Binding-site contacts:
Ligand atom C2 contacts residue GLN169 of chain 2.B at 3.6 Å.
Ligand atom N1 contacts residue R1P1 of chain 2.F at 3.5 Å.
Ligand atom C5 contacts residue VAL224 of chain 2.B at 4.1 Å (hydrophobic).
Ligand atom C6 contacts residue GLY99 of chain 2.B at 4.1 Å.
Ligand atom O4 contacts residue GLY99 of chain 2.B at 3.8 Å.
Ligand atom C4 contacts residue GLY99 of chain 2.B at 3.7 Å.
Ligand atom N3 contacts residue PHE165 of chain 2.B at 3.6 Å.
Ligand atom C5 contacts residue GLY99 of chain 2.B at 3.7 Å.
Ligand atom C2 contacts residue TYR198 of chain 2.B at 3.7 Å (hydrophobic).
Ligand atom C4 contacts residue PHE165 of chain 2.B at 3.7 Å (hydrophobic).
Ligand atom O4 contacts residue GLN169 of chain 2.B at 3.6 Å.
Ligand atom N1 contacts residue THR98 of chain 2.B at 4.0 Å.
Ligand atom C6 contacts residue PHE165 of chain 2.B at 4.1 Å (hydrophobic).
Ligand atom O4 contacts residue PHE165 of chain 2.B at 4.2 Å.
Ligand atom N3 contacts residue GLN169 of chain 2.B at 2.9 Å (h-bond).
Ligand atom C5 contacts residue PHE165 of chain 2.B at 4.0 Å (hydrophobic).
Ligand atom O4 contacts residue ARG171 of chain 2.B at 2.6 Å (salt-bridge).
Ligand atom C2 contacts residue R1P1 of chain 2.F at 4.0 Å.
Ligand atom C6 contacts residue R1P1 of chain 2.F at 4.1 Å.
Ligand atom O2 contacts residue GLN169 of chain 2.B at 2.9 Å (h-bond).
Ligand atom O2 contacts residue GLU199 of chain 2.B at 3.4 Å.
Ligand atom C2 contacts residue PHE165 of chain 2.B at 3.8 Å (hydrophobic).
Ligand atom O2 contacts residue PHE165 of chain 2.B at 4.1 Å.
Ligand atom N1 contacts residue THR97 of chain 2.B at 3.8 Å.
Ligand atom O2 contacts residue R1P1 of chain 2.F at 3.7 Å.
Ligand atom N1 contacts residue PHE165 of chain 2.B at 4.0 Å.
Ligand atom C5 contacts residue THR98 of chain 2.B at 3.8 Å.
Ligand atom C2 contacts residue GLU199 of chain 2.B at 4.2 Å.
Ligand atom N3 contacts residue GLY99 of chain 2.B at 4.1 Å.
Ligand atom C4 contacts residue GLN169 of chain 2.B at 3.6 Å.
Ligand atom O4 contacts residue VAL224 of chain 2.B at 3.7 Å.
Ligand atom C5 contacts residue ILE223 of chain 2.B at 4.1 Å (hydrophobic).
Ligand atom O2 contacts residue TYR198 of chain 2.B at 3.6 Å.
Ligand atom N3 contacts residue ARG171 of chain 2.B at 4.2 Å.
Ligand atom N3 contacts residue TYR198 of chain 2.B at 3.9 Å.
Ligand atom C6 contacts residue ILE223 of chain 2.B at 4.0 Å (hydrophobic).
Ligand atom C6 contacts residue THR97 of chain 2.B at 4.1 Å.
Ligand atom C4 contacts residue ARG171 of chain 2.B at 3.7 Å.
Ligand atom O2 contacts residue MET200 of chain 2.B at 3.6 Å.
Ligand atom C6 contacts residue THR98 of chain 2.B at 3.8 Å.

Sequence of chain 2.B:
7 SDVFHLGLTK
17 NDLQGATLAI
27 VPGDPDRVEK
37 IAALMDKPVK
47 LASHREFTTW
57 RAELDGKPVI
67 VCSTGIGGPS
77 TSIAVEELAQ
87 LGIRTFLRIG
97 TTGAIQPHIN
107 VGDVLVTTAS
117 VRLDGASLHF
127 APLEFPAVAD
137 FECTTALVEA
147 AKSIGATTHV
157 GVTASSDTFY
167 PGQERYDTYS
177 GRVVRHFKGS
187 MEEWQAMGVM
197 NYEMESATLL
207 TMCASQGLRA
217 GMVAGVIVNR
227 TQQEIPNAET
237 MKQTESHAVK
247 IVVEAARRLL

The small molecule below binds the protein below.
Small molecule (SMILES): O=c1cc[nH]c(=O)[nH]1